Sequence of chain 1.B:
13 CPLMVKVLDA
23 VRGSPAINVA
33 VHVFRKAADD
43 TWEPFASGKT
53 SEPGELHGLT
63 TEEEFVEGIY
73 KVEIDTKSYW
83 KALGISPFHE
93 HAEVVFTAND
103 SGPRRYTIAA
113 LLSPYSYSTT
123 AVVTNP

Binding-site contacts:
Ligand atom CAQ contacts residue 3MI1 of chain 2.C at 0.2 Å.
Ligand atom CAP contacts residue LYS18 of chain 1.A at 2.8 Å.
Ligand atom CAJ contacts residue 3MI1 of chain 2.C at 0.6 Å.
Ligand atom CAN contacts residue 3MI1 of chain 2.C at 0.4 Å.
Ligand atom NAK contacts residue LEU20 of chain 2.A at 2.9 Å.
Ligand atom CLC contacts residue SER120 of chain 1.A at 3.0 Å.
Ligand atom CAG contacts residue LEU113 of chain 2.A at 3.0 Å (hydrophobic).
Ligand atom CAS contacts residue LEU20 of chain 2.A at 3.0 Å (hydrophobic).
Ligand atom OAA contacts residue LYS18 of chain 1.A at 2.8 Å.
Ligand atom CAT contacts residue 3MI1 of chain 2.C at 0.5 Å.
Ligand atom CAO contacts residue 3MI1 of chain 2.C at 0.4 Å.
Ligand atom CAS contacts residue 3MI1 of chain 2.C at 0.5 Å.
Ligand atom CAM contacts residue LYS18 of chain 1.A at 2.6 Å.
Ligand atom CAP contacts residue 3MI1 of chain 2.C at 0.7 Å.
Ligand atom CAE contacts residue LYS18 of chain 2.A at 3.0 Å.
Ligand atom OAA contacts residue THR109 of chain 2.A at 3.0 Å.
Ligand atom CAG contacts residue 3MI1 of chain 2.C at 0.5 Å.
Ligand atom CAR contacts residue 3MI1 of chain 2.C at 0.4 Å.
Ligand atom CAT contacts residue LEU20 of chain 1.A at 2.7 Å (hydrophobic).
Ligand atom OAA contacts residue 3MI1 of chain 2.C at 2.9 Å.
Ligand atom OAL contacts residue 3MI1 of chain 2.C at 0.4 Å (h-bond).
Ligand atom CAM contacts residue 3MI1 of chain 2.C at 1.8 Å.
Ligand atom CAH contacts residue 3MI1 of chain 2.C at 0.2 Å.
Ligand atom CAP contacts residue LYS18 of chain 2.A at 2.9 Å.
Ligand atom OAL contacts residue ALA111 of chain 2.A at 2.9 Å.
Ligand atom OAL contacts residue LEU20 of chain 1.A at 2.7 Å.
Ligand atom CAI contacts residue 3MI1 of chain 2.C at 0.2 Å.
Ligand atom CLD contacts residue 3MI1 of chain 2.C at 0.9 Å.
Ligand atom CAE contacts residue LYS18 of chain 1.A at 2.9 Å.
Ligand atom CLD contacts residue THR121 of chain 2.A at 3.0 Å.
Ligand atom NAK contacts residue 3MI1 of chain 2.C at 0.4 Å (h-bond).
Ligand atom CLC contacts residue 3MI1 of chain 2.C at 0.9 Å.
Ligand atom OAB contacts residue LYS18 of chain 2.A at 3.0 Å.
Ligand atom OAB contacts residue LYS18 of chain 1.A at 2.8 Å.
Ligand atom CAM contacts residue LYS18 of chain 2.A at 2.8 Å.
Ligand atom OAB contacts residue 3MI1 of chain 2.C at 1.9 Å (h-bond).
Ligand atom CAN contacts residue LEU113 of chain 2.A at 3.0 Å (hydrophobic).
Ligand atom CAF contacts residue 3MI1 of chain 2.C at 0.6 Å.
Ligand atom CAE contacts residue 3MI1 of chain 2.C at 0.7 Å.
Ligand atom CLC contacts residue LEU113 of chain 2.A at 2.9 Å.

Sequence of chain 2.A:
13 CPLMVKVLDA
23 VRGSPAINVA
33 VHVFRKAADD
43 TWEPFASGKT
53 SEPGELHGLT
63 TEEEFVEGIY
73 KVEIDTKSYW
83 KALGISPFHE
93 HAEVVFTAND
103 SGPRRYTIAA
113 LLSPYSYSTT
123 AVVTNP

A protein and the small-molecule ligand that binds it are described below.
Small molecule (SMILES): O=C(O)c1ccc2nc(-c3cc(Cl)cc(Cl)c3)oc2c1

Sequence of chain 1.A:
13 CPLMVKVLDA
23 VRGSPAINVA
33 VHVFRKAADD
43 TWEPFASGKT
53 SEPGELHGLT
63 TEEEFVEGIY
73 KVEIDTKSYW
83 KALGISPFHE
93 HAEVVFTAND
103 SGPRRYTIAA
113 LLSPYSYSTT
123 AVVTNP